Sequence of chain 35.K:
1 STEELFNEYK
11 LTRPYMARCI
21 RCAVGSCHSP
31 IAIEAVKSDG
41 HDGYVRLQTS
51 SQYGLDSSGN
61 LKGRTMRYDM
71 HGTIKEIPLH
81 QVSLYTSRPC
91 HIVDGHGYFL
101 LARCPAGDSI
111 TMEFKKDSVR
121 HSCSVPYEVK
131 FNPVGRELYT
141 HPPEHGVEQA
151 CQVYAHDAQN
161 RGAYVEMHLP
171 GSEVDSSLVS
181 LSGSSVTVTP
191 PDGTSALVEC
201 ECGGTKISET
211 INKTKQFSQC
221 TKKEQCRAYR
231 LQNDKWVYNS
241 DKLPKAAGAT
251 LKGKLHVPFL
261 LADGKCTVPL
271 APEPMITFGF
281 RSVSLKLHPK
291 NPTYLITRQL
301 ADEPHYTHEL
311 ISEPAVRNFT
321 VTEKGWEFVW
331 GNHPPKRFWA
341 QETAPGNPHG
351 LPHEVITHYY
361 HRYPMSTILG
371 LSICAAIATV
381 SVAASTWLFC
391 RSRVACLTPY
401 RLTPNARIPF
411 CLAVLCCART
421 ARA

The small molecule below binds the protein below.
Small molecule (SMILES): CC(=O)N[C@@H]1[C@@H](O)[C@H](O)[C@@H](CO)O[C@H]1O

Binding-site contacts:
Ligand atom C3 contacts residue ASN212 of chain 35.K at 3.8 Å.
Ligand atom N2 contacts residue ILE211 of chain 35.K at 4.0 Å.
Ligand atom C1 contacts residue ASN212 of chain 35.K at 1.4 Å.
Ligand atom N2 contacts residue ASN212 of chain 35.K at 2.9 Å (h-bond).
Ligand atom C7 contacts residue ASN212 of chain 35.K at 3.7 Å.
Ligand atom O5 contacts residue ASN212 of chain 35.K at 2.4 Å (h-bond).
Ligand atom C1 contacts residue ILE211 of chain 35.K at 4.2 Å (hydrophobic).
Ligand atom C2 contacts residue ASN212 of chain 35.K at 2.5 Å.
Ligand atom C5 contacts residue ASN212 of chain 35.K at 3.7 Å.
Ligand atom O7 contacts residue ASN212 of chain 35.K at 4.1 Å.
Ligand atom C4 contacts residue ASN212 of chain 35.K at 4.2 Å.